Binding-site contacts:
Ligand atom C2 contacts residue LYS208 of chain 1.B at 4.2 Å.
Ligand atom O5 contacts residue ASN213 of chain 1.B at 2.5 Å (h-bond).
Ligand atom O3 contacts residue LYS208 of chain 1.B at 4.3 Å.
Ligand atom O7 contacts residue SER240 of chain 1.B at 3.7 Å.
Ligand atom C4 contacts residue ASN213 of chain 1.B at 4.0 Å.
Ligand atom C8 contacts residue MET211 of chain 1.B at 4.0 Å (hydrophobic).
Ligand atom C1 contacts residue ASN213 of chain 1.B at 1.4 Å.
Ligand atom C1 contacts residue MET211 of chain 1.B at 4.0 Å (hydrophobic).
Ligand atom C8 contacts residue LYS208 of chain 1.B at 3.6 Å.
Ligand atom C7 contacts residue LYS208 of chain 1.B at 3.9 Å.
Ligand atom C2 contacts residue TYR231 of chain 1.B at 3.9 Å (hydrophobic).
Ligand atom C3 contacts residue MET211 of chain 1.B at 4.4 Å (hydrophobic).
Ligand atom C7 contacts residue ASN213 of chain 1.B at 3.7 Å.
Ligand atom C8 contacts residue SER240 of chain 1.B at 3.7 Å.
Ligand atom C5 contacts residue TYR231 of chain 1.B at 4.0 Å (hydrophobic).
Ligand atom C3 contacts residue TYR231 of chain 1.B at 4.2 Å (hydrophobic).
Ligand atom C6 contacts residue TYR231 of chain 1.B at 3.4 Å (hydrophobic).
Ligand atom O5 contacts residue MET211 of chain 1.B at 3.6 Å.
Ligand atom N2 contacts residue LYS208 of chain 1.B at 3.2 Å (salt-bridge).
Ligand atom C7 contacts residue TYR231 of chain 1.B at 4.2 Å (hydrophobic).
Ligand atom C3 contacts residue ASN213 of chain 1.B at 3.7 Å.
Ligand atom C7 contacts residue SER240 of chain 1.B at 3.9 Å.
Ligand atom C8 contacts residue CYS209 of chain 1.B at 3.6 Å (hydrophobic).
Ligand atom C6 contacts residue ASN213 of chain 1.B at 3.1 Å.
Ligand atom C2 contacts residue ASN213 of chain 1.B at 2.5 Å.
Ligand atom N2 contacts residue MET211 of chain 1.B at 4.2 Å.
Ligand atom O7 contacts residue TYR231 of chain 1.B at 3.2 Å.
Ligand atom C5 contacts residue ASN213 of chain 1.B at 3.3 Å.
Ligand atom O3 contacts residue TYR231 of chain 1.B at 4.3 Å.
Ligand atom O7 contacts residue ASN213 of chain 1.B at 3.6 Å (h-bond).
Ligand atom C8 contacts residue PHE275 of chain 1.B at 4.0 Å (hydrophobic).
Ligand atom N2 contacts residue ASN213 of chain 1.B at 3.2 Å (h-bond).
Ligand atom C4 contacts residue TYR231 of chain 1.B at 3.5 Å (hydrophobic).
Ligand atom C1 contacts residue TYR231 of chain 1.B at 4.3 Å (hydrophobic).
Ligand atom O6 contacts residue TYR231 of chain 1.B at 3.6 Å (h-bond).
Ligand atom C3 contacts residue LYS208 of chain 1.B at 4.2 Å.

Sequence of chain 1.B:
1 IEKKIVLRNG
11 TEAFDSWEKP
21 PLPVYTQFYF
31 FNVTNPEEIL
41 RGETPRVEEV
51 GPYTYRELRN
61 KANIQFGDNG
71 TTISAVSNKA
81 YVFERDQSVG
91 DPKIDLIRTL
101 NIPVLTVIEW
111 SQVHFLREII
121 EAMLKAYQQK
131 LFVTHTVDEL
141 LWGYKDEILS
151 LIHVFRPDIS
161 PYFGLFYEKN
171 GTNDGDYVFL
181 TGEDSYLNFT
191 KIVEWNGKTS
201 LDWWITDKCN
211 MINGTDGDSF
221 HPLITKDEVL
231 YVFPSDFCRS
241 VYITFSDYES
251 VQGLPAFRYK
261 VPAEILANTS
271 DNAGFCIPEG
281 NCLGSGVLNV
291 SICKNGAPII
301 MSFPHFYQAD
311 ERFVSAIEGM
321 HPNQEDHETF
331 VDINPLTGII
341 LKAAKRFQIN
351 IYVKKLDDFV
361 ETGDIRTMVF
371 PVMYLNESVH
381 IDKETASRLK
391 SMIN

This protein binds this small molecule.
Small molecule (SMILES): CC(=O)N[C@@H]1[C@@H](O)[C@H](O)[C@@H](CO)O[C@H]1O